Sequence of chain 1.A:
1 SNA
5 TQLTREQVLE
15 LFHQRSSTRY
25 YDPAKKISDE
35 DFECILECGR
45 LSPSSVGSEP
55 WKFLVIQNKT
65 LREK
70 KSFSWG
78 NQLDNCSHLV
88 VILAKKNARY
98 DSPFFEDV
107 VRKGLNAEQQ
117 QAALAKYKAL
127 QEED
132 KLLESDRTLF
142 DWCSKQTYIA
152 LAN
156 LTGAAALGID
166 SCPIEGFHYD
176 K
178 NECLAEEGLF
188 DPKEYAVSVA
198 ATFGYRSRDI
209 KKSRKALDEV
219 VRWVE

Sequence of chain 1.B:
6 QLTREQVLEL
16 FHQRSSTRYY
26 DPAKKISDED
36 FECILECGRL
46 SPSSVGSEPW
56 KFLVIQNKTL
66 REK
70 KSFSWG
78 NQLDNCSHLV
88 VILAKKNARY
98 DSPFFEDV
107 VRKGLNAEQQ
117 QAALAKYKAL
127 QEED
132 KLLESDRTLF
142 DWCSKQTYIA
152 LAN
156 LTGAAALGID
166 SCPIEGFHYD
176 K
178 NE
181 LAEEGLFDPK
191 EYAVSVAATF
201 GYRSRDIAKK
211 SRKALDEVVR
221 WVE

Binding-site contacts:
Ligand atom O2 contacts residue FMN1 of chain 1.H at 4.4 Å.
Ligand atom OH contacts residue VAL50 of chain 1.A at 2.7 Å (h-bond).
Ligand atom O3 contacts residue GLY75 of chain 1.B at 3.6 Å.
Ligand atom C3 contacts residue EDO1 of chain 1.D at 4.2 Å.
Ligand atom O2 contacts residue LEU126 of chain 1.A at 4.0 Å.
Ligand atom C5 contacts residue SER49 of chain 1.A at 4.0 Å.
Ligand atom C6 contacts residue GLY171 of chain 1.B at 4.2 Å.
Ligand atom N1 contacts residue GLY75 of chain 1.B at 3.8 Å.
Ligand atom C4 contacts residue VAL50 of chain 1.A at 3.6 Å (hydrophobic).
Ligand atom C1 contacts residue FMN1 of chain 1.H at 3.8 Å.
Ligand atom N1 contacts residue LYS122 of chain 1.A at 4.4 Å.
Ligand atom O3 contacts residue LYS122 of chain 1.A at 3.5 Å.
Ligand atom C3 contacts residue TYR123 of chain 1.A at 4.3 Å (hydrophobic).
Ligand atom C5 contacts residue LEU126 of chain 1.A at 4.2 Å (hydrophobic).
Ligand atom C6 contacts residue LEU126 of chain 1.A at 4.0 Å (hydrophobic).
Ligand atom C4 contacts residue FMN1 of chain 1.H at 3.3 Å.
Ligand atom C2 contacts residue FMN1 of chain 1.H at 3.7 Å.
Ligand atom O3 contacts residue TRP74 of chain 1.B at 4.0 Å.
Ligand atom O2 contacts residue GLY75 of chain 1.B at 3.9 Å.
Ligand atom C5 contacts residue FMN1 of chain 1.H at 3.3 Å.
Ligand atom OH contacts residue FMN1 of chain 1.H at 2.6 Å (h-bond).
Ligand atom C1 contacts residue GLY75 of chain 1.B at 4.5 Å.
Ligand atom O2 contacts residue GLY171 of chain 1.B at 3.3 Å.
Ligand atom C2 contacts residue EDO1 of chain 1.D at 3.8 Å.
Ligand atom C6 contacts residue FMN1 of chain 1.H at 3.6 Å.
Ligand atom C5 contacts residue VAL50 of chain 1.A at 3.7 Å (hydrophobic).
Ligand atom O3 contacts residue EDO1 of chain 1.D at 4.5 Å.
Ligand atom C6 contacts residue VAL50 of chain 1.A at 4.3 Å (hydrophobic).
Ligand atom C2 contacts residue TYR123 of chain 1.A at 4.4 Å (hydrophobic).
Ligand atom N1 contacts residue GLY171 of chain 1.B at 4.2 Å.
Ligand atom C3 contacts residue FMN1 of chain 1.H at 3.5 Å.
Ligand atom C3 contacts residue ARG23 of chain 1.B at 4.4 Å.
Ligand atom OH contacts residue SER49 of chain 1.A at 3.8 Å.
Ligand atom N1 contacts residue FMN1 of chain 1.H at 4.3 Å.
Ligand atom OH contacts residue GLY51 of chain 1.A at 4.4 Å.

The small molecule below binds the protein below.
Small molecule (SMILES): O=[N+]([O-])c1ccc(O)cc1